This small molecule binds to this protein.
Small molecule (SMILES): Cc1ccc(-c2c(C)noc2C)cc1S(=O)(=O)NC1CCCC1

Binding-site contacts:
Ligand atom C2 contacts residue ILE116 of chain 2.C at 4.2 Å (hydrophobic).
Ligand atom C14 contacts residue TRP51 of chain 2.C at 3.6 Å (hydrophobic).
Ligand atom C8 contacts residue PRO52 of chain 2.C at 3.5 Å (hydrophobic).
Ligand atom C1 contacts residue PRO52 of chain 2.C at 4.2 Å (hydrophobic).
Ligand atom C9 contacts residue LEU62 of chain 2.C at 3.6 Å (hydrophobic).
Ligand atom C9 contacts residue PRO52 of chain 2.C at 4.2 Å (hydrophobic).
Ligand atom C12 contacts residue LEU62 of chain 2.C at 4.2 Å (hydrophobic).
Ligand atom O1 contacts residue ASN110 of chain 2.C at 2.9 Å (h-bond).
Ligand atom O1 contacts residue TYR67 of chain 2.C at 3.5 Å.
Ligand atom C10 contacts residue LEU62 of chain 2.C at 3.6 Å (hydrophobic).
Ligand atom C8 contacts residue LEU62 of chain 2.C at 3.8 Å (hydrophobic).
Ligand atom N1 contacts residue VAL57 of chain 2.C at 4.2 Å.
Ligand atom C5 contacts residue VAL57 of chain 2.C at 3.9 Å (hydrophobic).
Ligand atom C14 contacts residue PRO52 of chain 2.C at 3.9 Å (hydrophobic).
Ligand atom C4 contacts residue ASN110 of chain 2.C at 3.5 Å.
Ligand atom C2 contacts residue ASN110 of chain 2.C at 4.1 Å.
Ligand atom N1 contacts residue CYS106 of chain 2.C at 3.8 Å.
Ligand atom C1 contacts residue PHE53 of chain 2.C at 3.3 Å (hydrophobic).
Ligand atom C3 contacts residue VAL57 of chain 2.C at 4.2 Å (hydrophobic).
Ligand atom C4 contacts residue LEU64 of chain 2.C at 3.6 Å (hydrophobic).
Ligand atom C16 contacts residue ILE116 of chain 2.C at 4.2 Å (hydrophobic).
Ligand atom C7 contacts residue LEU62 of chain 2.C at 4.1 Å (hydrophobic).
Ligand atom C1 contacts residue ILE116 of chain 2.C at 3.9 Å (hydrophobic).
Ligand atom C3 contacts residue TYR67 of chain 2.C at 4.0 Å (hydrophobic).
Ligand atom C14 contacts residue ILE116 of chain 2.C at 4.1 Å (hydrophobic).
Ligand atom C7 contacts residue VAL57 of chain 2.C at 4.1 Å (hydrophobic).
Ligand atom C4 contacts residue TYR67 of chain 2.C at 3.9 Å (hydrophobic).
Ligand atom C4 contacts residue TYR109 of chain 2.C at 3.6 Å (hydrophobic).
Ligand atom C11 contacts residue LEU62 of chain 2.C at 3.9 Å (hydrophobic).
Ligand atom C15 contacts residue TRP51 of chain 2.C at 3.7 Å (hydrophobic).
Ligand atom O1 contacts residue TYR109 of chain 2.C at 4.0 Å.
Ligand atom N1 contacts residue ASN110 of chain 2.C at 3.4 Å (h-bond).
Ligand atom C2 contacts residue VAL57 of chain 2.C at 3.9 Å (hydrophobic).
Ligand atom C3 contacts residue ASN110 of chain 2.C at 3.6 Å.
Ligand atom C15 contacts residue PRO52 of chain 2.C at 3.8 Å (hydrophobic).
Ligand atom C15 contacts residue MET119 of chain 2.C at 3.8 Å (hydrophobic).
Ligand atom C7 contacts residue PRO52 of chain 2.C at 3.5 Å (hydrophobic).
Ligand atom C15 contacts residue ILE116 of chain 2.C at 4.0 Å (hydrophobic).
Ligand atom N1 contacts residue TYR67 of chain 2.C at 4.2 Å.
Ligand atom O2 contacts residue LEU62 of chain 2.C at 3.4 Å.

Sequence of chain 2.C:
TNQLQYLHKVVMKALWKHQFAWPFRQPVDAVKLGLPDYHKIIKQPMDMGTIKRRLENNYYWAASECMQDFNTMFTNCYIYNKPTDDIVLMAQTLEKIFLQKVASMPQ